A protein and the small-molecule ligand that binds it are described below.
Small molecule (SMILES): CC(=O)N[C@@H]1[C@@H](O)[C@H](O)[C@@H](CO)O[C@H]1O

Sequence of chain 1.C:
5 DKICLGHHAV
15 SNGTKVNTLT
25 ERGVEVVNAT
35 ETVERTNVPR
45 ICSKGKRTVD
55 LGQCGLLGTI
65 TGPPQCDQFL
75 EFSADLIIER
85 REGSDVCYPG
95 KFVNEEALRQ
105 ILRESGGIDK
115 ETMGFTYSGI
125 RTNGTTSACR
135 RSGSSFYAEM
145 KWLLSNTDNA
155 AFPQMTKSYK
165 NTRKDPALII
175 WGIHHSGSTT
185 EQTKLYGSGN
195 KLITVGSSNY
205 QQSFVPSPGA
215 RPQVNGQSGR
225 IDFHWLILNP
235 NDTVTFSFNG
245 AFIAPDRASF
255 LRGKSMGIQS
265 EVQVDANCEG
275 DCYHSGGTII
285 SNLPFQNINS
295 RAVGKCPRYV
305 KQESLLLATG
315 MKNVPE

Binding-site contacts:
Ligand atom C8 contacts residue ASN235 of chain 1.C at 3.7 Å.
Ligand atom O5 contacts residue LYS164 of chain 1.C at 4.3 Å.
Ligand atom C3 contacts residue ASN235 of chain 1.C at 4.0 Å.
Ligand atom C2 contacts residue ASN235 of chain 1.C at 2.6 Å.
Ligand atom O7 contacts residue ASN235 of chain 1.C at 3.9 Å.
Ligand atom C4 contacts residue ASN235 of chain 1.C at 4.3 Å.
Ligand atom O5 contacts residue ASN235 of chain 1.C at 2.4 Å (h-bond).
Ligand atom C1 contacts residue LYS164 of chain 1.C at 4.2 Å.
Ligand atom C1 contacts residue ASN235 of chain 1.C at 1.4 Å.
Ligand atom C7 contacts residue ASN235 of chain 1.C at 3.3 Å.
Ligand atom C5 contacts residue LYS164 of chain 1.C at 4.2 Å.
Ligand atom C5 contacts residue ASN235 of chain 1.C at 3.6 Å.
Ligand atom N2 contacts residue ASN235 of chain 1.C at 2.9 Å (h-bond).